Sequence of chain 1.B:
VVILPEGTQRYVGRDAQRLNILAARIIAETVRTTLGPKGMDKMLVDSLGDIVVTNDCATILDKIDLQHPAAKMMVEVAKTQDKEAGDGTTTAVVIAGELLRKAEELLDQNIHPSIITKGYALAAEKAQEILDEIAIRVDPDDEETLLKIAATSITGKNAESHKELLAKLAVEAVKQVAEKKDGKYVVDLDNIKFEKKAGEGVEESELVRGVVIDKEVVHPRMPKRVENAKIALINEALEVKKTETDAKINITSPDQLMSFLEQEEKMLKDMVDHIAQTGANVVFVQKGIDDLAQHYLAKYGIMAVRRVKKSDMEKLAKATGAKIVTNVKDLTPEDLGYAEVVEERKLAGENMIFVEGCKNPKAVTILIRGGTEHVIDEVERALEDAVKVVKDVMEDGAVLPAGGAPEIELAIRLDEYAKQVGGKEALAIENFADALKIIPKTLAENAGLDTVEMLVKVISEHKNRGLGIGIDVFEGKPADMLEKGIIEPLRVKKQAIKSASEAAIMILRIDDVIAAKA

Binding-site contacts:
Ligand atom O1A contacts residue LEU43 of chain 1.B at 3.4 Å.
Ligand atom O4' contacts residue LEU451 of chain 1.B at 3.4 Å.
Ligand atom O1A contacts residue THR42 of chain 1.B at 3.0 Å (h-bond).
Ligand atom O1B contacts residue GLY96 of chain 1.B at 2.9 Å (h-bond).
Ligand atom O2G contacts residue GLY94 of chain 1.B at 3.6 Å (h-bond).
Ligand atom O3A contacts residue LEU43 of chain 1.B at 3.5 Å.
Ligand atom O3G contacts residue MG1 of chain 1.G at 2.2 Å.
Ligand atom O2' contacts residue ALA410 of chain 1.B at 3.0 Å.
Ligand atom O1A contacts residue GLY44 of chain 1.B at 3.1 Å (h-bond).
Ligand atom N6 contacts residue ILE494 of chain 1.B at 3.4 Å.
Ligand atom O2G contacts residue GLY96 of chain 1.B at 3.2 Å (h-bond).
Ligand atom PG contacts residue MG1 of chain 1.G at 3.6 Å.
Ligand atom O2G contacts residue THR97 of chain 1.B at 2.4 Å (h-bond).
Ligand atom O2A contacts residue MG1 of chain 1.G at 2.2 Å.
Ligand atom O2B contacts residue LEU43 of chain 1.B at 3.3 Å.
Ligand atom O5' contacts residue GLY44 of chain 1.B at 3.0 Å (h-bond).
Ligand atom N3B contacts residue THR97 of chain 1.B at 2.9 Å (h-bond).
Ligand atom O3G contacts residue GLY96 of chain 1.B at 3.6 Å.
Ligand atom N3B contacts residue THR98 of chain 1.B at 3.0 Å (h-bond).
Ligand atom O2B contacts residue THR99 of chain 1.B at 2.6 Å (h-bond).
Ligand atom O2' contacts residue GLY411 of chain 1.B at 2.9 Å (h-bond).
Ligand atom N3B contacts residue GLY96 of chain 1.B at 3.2 Å (h-bond).
Ligand atom O1B contacts residue MG1 of chain 1.G at 3.1 Å.
Ligand atom C6 contacts residue PRO45 of chain 1.B at 3.4 Å (hydrophobic).
Ligand atom O3G contacts residue ASP95 of chain 1.B at 2.8 Å (salt-bridge).
Ligand atom PB contacts residue GLY96 of chain 1.B at 3.5 Å.
Ligand atom O4' contacts residue GLY44 of chain 1.B at 3.5 Å.
Ligand atom PA contacts residue MG1 of chain 1.G at 3.5 Å.
Ligand atom C2 contacts residue ILE479 of chain 1.B at 3.4 Å (hydrophobic).
Ligand atom O2B contacts residue GLY96 of chain 1.B at 3.4 Å.
Ligand atom O2G contacts residue ASP95 of chain 1.B at 3.6 Å.
Ligand atom N7 contacts residue THR163 of chain 1.B at 3.3 Å.
Ligand atom N3 contacts residue GLY411 of chain 1.B at 3.3 Å.
Ligand atom O1G contacts residue THR97 of chain 1.B at 3.3 Å (h-bond).
Ligand atom PG contacts residue THR97 of chain 1.B at 3.2 Å.
Ligand atom C6 contacts residue ILE494 of chain 1.B at 3.5 Å (hydrophobic).
Ligand atom C5 contacts residue ILE494 of chain 1.B at 3.6 Å (hydrophobic).
Ligand atom O2' contacts residue GLU496 of chain 1.B at 3.2 Å (salt-bridge).
Ligand atom C5 contacts residue PRO45 of chain 1.B at 3.3 Å (hydrophobic).
Ligand atom O2B contacts residue THR98 of chain 1.B at 3.4 Å.

A protein and the small-molecule ligand that binds it are described below.
Small molecule (SMILES): Nc1ncnc2c1ncn2[C@@H]1O[C@H](CO[P](=O)(O)O[P](=O)(O)NP(=O)(O)O)[C@@H](O)[C@H]1O